Sequence of chain 1.C:
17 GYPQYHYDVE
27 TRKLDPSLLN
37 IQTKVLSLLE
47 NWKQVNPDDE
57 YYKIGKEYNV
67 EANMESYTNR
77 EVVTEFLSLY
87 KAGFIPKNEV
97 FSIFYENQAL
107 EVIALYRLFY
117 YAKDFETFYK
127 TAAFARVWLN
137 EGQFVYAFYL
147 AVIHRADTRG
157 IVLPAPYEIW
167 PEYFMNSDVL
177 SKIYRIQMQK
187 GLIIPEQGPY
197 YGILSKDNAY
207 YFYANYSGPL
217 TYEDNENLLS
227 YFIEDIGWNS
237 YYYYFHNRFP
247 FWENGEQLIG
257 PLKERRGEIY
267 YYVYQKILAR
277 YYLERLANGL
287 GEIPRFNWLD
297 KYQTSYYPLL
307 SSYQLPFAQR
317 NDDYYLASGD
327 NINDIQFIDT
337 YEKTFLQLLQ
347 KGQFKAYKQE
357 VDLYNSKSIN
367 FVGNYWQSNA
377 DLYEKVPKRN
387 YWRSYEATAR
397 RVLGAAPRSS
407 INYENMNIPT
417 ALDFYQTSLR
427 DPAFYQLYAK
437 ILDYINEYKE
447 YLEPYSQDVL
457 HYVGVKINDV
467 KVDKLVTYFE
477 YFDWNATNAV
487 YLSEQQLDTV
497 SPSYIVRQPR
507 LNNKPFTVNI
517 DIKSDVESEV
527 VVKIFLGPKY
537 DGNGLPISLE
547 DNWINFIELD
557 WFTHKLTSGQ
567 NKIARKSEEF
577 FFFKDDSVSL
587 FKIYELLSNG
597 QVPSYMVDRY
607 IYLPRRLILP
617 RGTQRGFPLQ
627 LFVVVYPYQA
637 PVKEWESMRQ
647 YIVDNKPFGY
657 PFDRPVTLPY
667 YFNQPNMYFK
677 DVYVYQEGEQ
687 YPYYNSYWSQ

Sequence of chain 1.D:
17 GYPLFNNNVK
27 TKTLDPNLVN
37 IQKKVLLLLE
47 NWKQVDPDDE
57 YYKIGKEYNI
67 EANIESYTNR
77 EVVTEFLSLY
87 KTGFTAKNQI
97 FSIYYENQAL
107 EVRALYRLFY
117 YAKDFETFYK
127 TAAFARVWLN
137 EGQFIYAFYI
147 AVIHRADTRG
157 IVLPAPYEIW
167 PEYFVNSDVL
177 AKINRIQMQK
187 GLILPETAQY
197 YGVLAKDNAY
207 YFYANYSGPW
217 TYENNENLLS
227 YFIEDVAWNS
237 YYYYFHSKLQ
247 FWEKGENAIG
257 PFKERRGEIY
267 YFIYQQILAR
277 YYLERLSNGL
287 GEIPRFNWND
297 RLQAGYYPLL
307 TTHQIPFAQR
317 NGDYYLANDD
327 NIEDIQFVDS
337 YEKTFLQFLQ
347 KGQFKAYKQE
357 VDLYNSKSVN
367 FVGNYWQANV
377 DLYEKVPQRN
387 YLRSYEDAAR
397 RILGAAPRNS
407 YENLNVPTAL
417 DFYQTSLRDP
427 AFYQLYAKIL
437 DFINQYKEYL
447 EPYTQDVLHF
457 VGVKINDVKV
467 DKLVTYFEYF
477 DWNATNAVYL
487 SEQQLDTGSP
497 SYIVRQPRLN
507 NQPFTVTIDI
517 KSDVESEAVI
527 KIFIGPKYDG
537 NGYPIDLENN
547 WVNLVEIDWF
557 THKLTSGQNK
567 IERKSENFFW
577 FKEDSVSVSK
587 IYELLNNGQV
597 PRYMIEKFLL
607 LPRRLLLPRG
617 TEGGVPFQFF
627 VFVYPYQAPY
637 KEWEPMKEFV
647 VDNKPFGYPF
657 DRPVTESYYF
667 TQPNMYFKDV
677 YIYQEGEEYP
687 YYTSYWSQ

A protein and the small-molecule ligand that binds it are described below.
Small molecule (SMILES): CC(=O)N[C@H]1[C@H](O[C@H]2[C@H](O)[C@@H](NC(C)=O)CO[C@@H]2CO)O[C@H](CO)[C@@H](O[C@@H]2O[C@H](CO[C@H]3O[C@H](CO)[C@@H](O)[C@H](O[C@H]4O[C@H](CO)[C@@H](O)[C@H](O)[C@@H]4O)[C@@H]3O)[C@@H](O)[C@H](O[C@H]3O[C@H](CO)[C@@H](O)[C@H](O)[C@@H]3O[C@H]3O[C@H](CO)[C@@H](O)[C@H](O)[C@@H]3O)[C@@H]2O)[C@@H]1O

Binding-site contacts:
Ligand atom C3 contacts residue ASN691 of chain 1.C at 3.5 Å.
Ligand atom O7 contacts residue ASN211 of chain 1.C at 3.4 Å (h-bond).
Ligand atom C5 contacts residue TRP694 of chain 1.C at 3.8 Å (hydrophobic).
Ligand atom C2 contacts residue ASN211 of chain 1.C at 2.5 Å.
Ligand atom C6 contacts residue ALA92 of chain 1.F at 3.6 Å (hydrophobic).
Ligand atom O4 contacts residue SER663 of chain 1.D at 3.9 Å.
Ligand atom C6 contacts residue PHE90 of chain 1.F at 3.7 Å (hydrophobic).
Ligand atom O4 contacts residue GLY89 of chain 1.F at 3.5 Å.
Ligand atom C2 contacts residue ASN691 of chain 1.C at 3.4 Å.
Ligand atom C8 contacts residue SER692 of chain 1.C at 3.7 Å.
Ligand atom O5 contacts residue ASN211 of chain 1.C at 2.4 Å (h-bond).
Ligand atom O6 contacts residue SER692 of chain 1.C at 3.7 Å.
Ligand atom C1 contacts residue TYR689 of chain 1.C at 3.7 Å (hydrophobic).
Ligand atom N2 contacts residue ASN211 of chain 1.C at 2.9 Å (h-bond).
Ligand atom O4 contacts residue SER692 of chain 1.C at 3.8 Å.
Ligand atom C5 contacts residue TYR689 of chain 1.C at 3.3 Å (hydrophobic).
Ligand atom O5 contacts residue TYR689 of chain 1.C at 3.8 Å.
Ligand atom C8 contacts residue SER695 of chain 1.C at 3.7 Å.
Ligand atom O3 contacts residue GLY89 of chain 1.F at 3.7 Å.
Ligand atom C7 contacts residue ASN211 of chain 1.C at 3.3 Å.
Ligand atom C1 contacts residue ASN691 of chain 1.C at 3.3 Å.
Ligand atom N2 contacts residue ASN691 of chain 1.C at 2.9 Å (h-bond).
Ligand atom O6 contacts residue PHE90 of chain 1.F at 2.7 Å (h-bond).
Ligand atom O7 contacts residue TYR690 of chain 1.C at 3.9 Å.
Ligand atom C3 contacts residue ASN211 of chain 1.C at 3.8 Å.
Ligand atom C4 contacts residue SER663 of chain 1.D at 3.4 Å.
Ligand atom C5 contacts residue ASN211 of chain 1.C at 3.7 Å.
Ligand atom O3 contacts residue SER692 of chain 1.C at 3.7 Å.
Ligand atom C8 contacts residue TYR209 of chain 1.C at 3.0 Å (hydrophobic).
Ligand atom O4 contacts residue TRP694 of chain 1.C at 3.9 Å.
Ligand atom O6 contacts residue TRP694 of chain 1.C at 3.2 Å.
Ligand atom O3 contacts residue SER663 of chain 1.D at 3.8 Å.
Ligand atom C6 contacts residue TRP694 of chain 1.C at 3.9 Å (hydrophobic).
Ligand atom O4 contacts residue PHE90 of chain 1.F at 2.8 Å (h-bond).
Ligand atom O6 contacts residue ALA92 of chain 1.F at 3.2 Å (h-bond).
Ligand atom C1 contacts residue ASN211 of chain 1.C at 1.4 Å.
Ligand atom O5 contacts residue SER692 of chain 1.C at 3.6 Å.
Ligand atom O2 contacts residue SER663 of chain 1.D at 3.6 Å.
Ligand atom C4 contacts residue PHE90 of chain 1.F at 3.7 Å (hydrophobic).
Ligand atom O6 contacts residue THR91 of chain 1.F at 3.5 Å.

Sequence of chain 1.F:
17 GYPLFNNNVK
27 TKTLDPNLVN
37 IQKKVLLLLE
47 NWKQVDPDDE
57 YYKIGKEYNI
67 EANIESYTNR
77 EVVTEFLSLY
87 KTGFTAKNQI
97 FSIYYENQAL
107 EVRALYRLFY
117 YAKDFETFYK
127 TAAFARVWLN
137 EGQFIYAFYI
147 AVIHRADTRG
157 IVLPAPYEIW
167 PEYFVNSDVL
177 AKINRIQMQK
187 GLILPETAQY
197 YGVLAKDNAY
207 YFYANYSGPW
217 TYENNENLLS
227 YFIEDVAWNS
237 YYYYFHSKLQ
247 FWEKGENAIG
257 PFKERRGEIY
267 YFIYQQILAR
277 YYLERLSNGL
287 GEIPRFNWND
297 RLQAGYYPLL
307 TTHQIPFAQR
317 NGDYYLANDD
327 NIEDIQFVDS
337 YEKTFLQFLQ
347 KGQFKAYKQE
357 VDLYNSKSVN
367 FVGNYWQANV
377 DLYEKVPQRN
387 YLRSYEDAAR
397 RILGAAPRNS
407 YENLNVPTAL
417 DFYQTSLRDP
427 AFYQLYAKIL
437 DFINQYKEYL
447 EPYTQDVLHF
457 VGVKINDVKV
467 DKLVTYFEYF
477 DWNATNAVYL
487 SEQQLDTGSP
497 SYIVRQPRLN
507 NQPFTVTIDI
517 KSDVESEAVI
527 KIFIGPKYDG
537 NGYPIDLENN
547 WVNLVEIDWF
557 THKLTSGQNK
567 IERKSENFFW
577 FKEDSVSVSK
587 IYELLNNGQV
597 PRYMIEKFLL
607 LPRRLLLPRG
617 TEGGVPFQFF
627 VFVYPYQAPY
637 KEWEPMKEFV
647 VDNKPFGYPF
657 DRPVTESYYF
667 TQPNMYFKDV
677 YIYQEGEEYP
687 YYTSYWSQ